Binding-site contacts:
Ligand atom C8 contacts residue SER580 of chain 1.A at 4.0 Å.
Ligand atom C7 contacts residue ASN558 of chain 1.A at 3.4 Å.
Ligand atom N2 contacts residue ASN558 of chain 1.A at 2.8 Å (h-bond).
Ligand atom C8 contacts residue ASN579 of chain 1.A at 3.4 Å.
Ligand atom C8 contacts residue LEU557 of chain 1.A at 3.8 Å (hydrophobic).
Ligand atom C1 contacts residue ASN558 of chain 1.A at 1.4 Å.
Ligand atom C1 contacts residue ASN579 of chain 1.A at 4.2 Å.
Ligand atom N2 contacts residue ASN579 of chain 1.A at 2.9 Å (h-bond).
Ligand atom C2 contacts residue ASN558 of chain 1.A at 2.4 Å.
Ligand atom C3 contacts residue ASN579 of chain 1.A at 4.2 Å.
Ligand atom C5 contacts residue ASN558 of chain 1.A at 3.7 Å.
Ligand atom O6 contacts residue TYR561 of chain 1.A at 4.1 Å.
Ligand atom O5 contacts residue SER560 of chain 1.A at 4.4 Å.
Ligand atom C1 contacts residue SER537 of chain 1.A at 4.4 Å.
Ligand atom O5 contacts residue SER537 of chain 1.A at 4.0 Å.
Ligand atom C2 contacts residue ASN579 of chain 1.A at 3.9 Å.
Ligand atom C7 contacts residue ASN579 of chain 1.A at 3.6 Å.
Ligand atom C5 contacts residue TYR561 of chain 1.A at 3.9 Å (hydrophobic).
Ligand atom C8 contacts residue ASN558 of chain 1.A at 4.2 Å.
Ligand atom C6 contacts residue TYR561 of chain 1.A at 3.9 Å (hydrophobic).
Ligand atom O7 contacts residue ASN558 of chain 1.A at 3.8 Å.
Ligand atom O5 contacts residue ASN558 of chain 1.A at 2.4 Å (h-bond).
Ligand atom O6 contacts residue SER537 of chain 1.A at 3.9 Å.
Ligand atom C3 contacts residue ASN558 of chain 1.A at 3.8 Å.
Ligand atom C1 contacts residue SER560 of chain 1.A at 4.0 Å.
Ligand atom C4 contacts residue ASN558 of chain 1.A at 4.2 Å.

The protein below binds the small molecule below.
Small molecule (SMILES): CC(=O)N[C@@H]1[C@@H](O)[C@H](O)[C@@H](CO)O[C@H]1O

Sequence of chain 1.A:
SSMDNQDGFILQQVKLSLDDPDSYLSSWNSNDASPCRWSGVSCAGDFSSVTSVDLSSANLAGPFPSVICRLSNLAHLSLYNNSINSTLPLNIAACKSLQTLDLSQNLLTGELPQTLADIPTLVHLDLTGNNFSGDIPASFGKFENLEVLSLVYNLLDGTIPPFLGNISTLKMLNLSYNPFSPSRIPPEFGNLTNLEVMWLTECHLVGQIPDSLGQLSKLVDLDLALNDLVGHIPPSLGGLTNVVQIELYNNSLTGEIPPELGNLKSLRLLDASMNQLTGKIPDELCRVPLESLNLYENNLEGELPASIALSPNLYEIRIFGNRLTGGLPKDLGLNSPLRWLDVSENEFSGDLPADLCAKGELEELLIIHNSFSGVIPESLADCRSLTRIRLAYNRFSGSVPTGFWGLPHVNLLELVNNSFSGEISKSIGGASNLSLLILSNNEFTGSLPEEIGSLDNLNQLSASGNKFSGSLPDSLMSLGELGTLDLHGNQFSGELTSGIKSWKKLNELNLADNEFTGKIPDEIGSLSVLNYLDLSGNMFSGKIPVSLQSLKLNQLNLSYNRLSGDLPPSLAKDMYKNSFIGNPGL